This small molecule binds to this protein.
Small molecule (SMILES): OC[C@H]1O[C@H](O)[C@@H](O)[C@@H](O)[C@@H]1O

Binding-site contacts:
Ligand atom C2 contacts residue BMA2 of chain 1.I at 3.1 Å.
Ligand atom O3 contacts residue BMA2 of chain 1.I at 4.4 Å.
Ligand atom O6 contacts residue NAG1 of chain 1.I at 3.8 Å.
Ligand atom C4 contacts residue BMA2 of chain 1.I at 3.8 Å.
Ligand atom C3 contacts residue BMA2 of chain 1.I at 3.2 Å.
Ligand atom O6 contacts residue BMA2 of chain 1.I at 3.7 Å.
Ligand atom O4 contacts residue BMA2 of chain 1.I at 4.3 Å.
Ligand atom C6 contacts residue BMA2 of chain 1.I at 4.2 Å.
Ligand atom O5 contacts residue BMA2 of chain 1.I at 3.3 Å.
Ligand atom C1 contacts residue BMA2 of chain 1.I at 2.6 Å.
Ligand atom C5 contacts residue BMA2 of chain 1.I at 3.3 Å.